A small-molecule ligand and the protein it binds are described below.
Small molecule (SMILES): O=P(O)(O)OC[C@H]1O[C@](O)(CO)[C@@H](O)[C@@H]1O

Binding-site contacts:
Ligand atom O3 contacts residue GLY123 of chain 3.A at 3.6 Å (h-bond).
Ligand atom C5 contacts residue LYS275 of chain 3.A at 3.8 Å.
Ligand atom C1 contacts residue GLU281 of chain 3.A at 3.5 Å.
Ligand atom O2P contacts residue ARG244 of chain 4.A at 2.7 Å (salt-bridge).
Ligand atom O3 contacts residue SER248 of chain 3.A at 3.8 Å.
Ligand atom P contacts residue TYR245 of chain 3.A at 3.9 Å.
Ligand atom P contacts residue ASN213 of chain 3.A at 3.6 Å.
Ligand atom O2 contacts residue GLY123 of chain 3.A at 3.7 Å.
Ligand atom P contacts residue TYR265 of chain 3.A at 3.7 Å.
Ligand atom O4 contacts residue MET249 of chain 3.A at 3.2 Å (h-bond).
Ligand atom C6 contacts residue TYR245 of chain 3.A at 3.5 Å (hydrophobic).
Ligand atom O1P contacts residue TYR216 of chain 3.A at 2.6 Å (h-bond).
Ligand atom C4 contacts residue GLY247 of chain 3.A at 3.3 Å.
Ligand atom O3P contacts residue TYR245 of chain 3.A at 2.6 Å (h-bond).
Ligand atom P contacts residue TYR216 of chain 3.A at 3.8 Å.
Ligand atom O3 contacts residue MET249 of chain 3.A at 2.9 Å (h-bond).
Ligand atom O2 contacts residue SER124 of chain 3.A at 3.9 Å.
Ligand atom O3P contacts residue ASN213 of chain 3.A at 2.8 Å (h-bond).
Ligand atom C6 contacts residue GLY247 of chain 3.A at 3.5 Å.
Ligand atom C3 contacts residue ASP122 of chain 3.A at 3.6 Å.
Ligand atom O2P contacts residue ASN213 of chain 3.A at 3.8 Å.
Ligand atom O1 contacts residue ARG277 of chain 3.A at 3.6 Å.
Ligand atom O3 contacts residue ASP122 of chain 3.A at 2.7 Å (salt-bridge).
Ligand atom O2 contacts residue PO41 of chain 3.C at 2.6 Å (h-bond).
Ligand atom O1 contacts residue LYS275 of chain 3.A at 3.2 Å.
Ligand atom O1P contacts residue TYR265 of chain 3.A at 2.5 Å (h-bond).
Ligand atom C1 contacts residue ARG277 of chain 3.A at 3.7 Å.
Ligand atom O3P contacts residue TYR265 of chain 3.A at 3.8 Å.
Ligand atom C5 contacts residue GLY247 of chain 3.A at 3.9 Å.
Ligand atom C3 contacts residue MET249 of chain 3.A at 3.6 Å (hydrophobic).
Ligand atom O3P contacts residue ARG244 of chain 4.A at 3.5 Å (salt-bridge).
Ligand atom C4 contacts residue MET249 of chain 3.A at 3.5 Å (hydrophobic).
Ligand atom O6 contacts residue LYS275 of chain 3.A at 3.0 Å (salt-bridge).
Ligand atom C2 contacts residue PO41 of chain 3.C at 3.5 Å.
Ligand atom O1 contacts residue PO41 of chain 3.C at 2.5 Å (h-bond).
Ligand atom O6 contacts residue TYR265 of chain 3.A at 3.5 Å.
Ligand atom C6 contacts residue LYS275 of chain 3.A at 3.9 Å.
Ligand atom P contacts residue ARG244 of chain 4.A at 3.8 Å.
Ligand atom O5 contacts residue LYS275 of chain 3.A at 2.9 Å (salt-bridge).
Ligand atom C1 contacts residue PO41 of chain 3.C at 3.1 Å.

Sequence of chain 3.A:
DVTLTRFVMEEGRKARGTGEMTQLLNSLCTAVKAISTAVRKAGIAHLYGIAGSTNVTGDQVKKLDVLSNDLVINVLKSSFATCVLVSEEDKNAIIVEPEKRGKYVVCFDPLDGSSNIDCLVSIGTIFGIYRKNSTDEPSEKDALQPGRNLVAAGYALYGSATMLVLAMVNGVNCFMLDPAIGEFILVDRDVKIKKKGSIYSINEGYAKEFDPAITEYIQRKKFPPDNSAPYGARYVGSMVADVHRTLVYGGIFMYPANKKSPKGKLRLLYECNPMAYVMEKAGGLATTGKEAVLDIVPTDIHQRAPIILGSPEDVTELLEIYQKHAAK

Sequence of chain 4.A:
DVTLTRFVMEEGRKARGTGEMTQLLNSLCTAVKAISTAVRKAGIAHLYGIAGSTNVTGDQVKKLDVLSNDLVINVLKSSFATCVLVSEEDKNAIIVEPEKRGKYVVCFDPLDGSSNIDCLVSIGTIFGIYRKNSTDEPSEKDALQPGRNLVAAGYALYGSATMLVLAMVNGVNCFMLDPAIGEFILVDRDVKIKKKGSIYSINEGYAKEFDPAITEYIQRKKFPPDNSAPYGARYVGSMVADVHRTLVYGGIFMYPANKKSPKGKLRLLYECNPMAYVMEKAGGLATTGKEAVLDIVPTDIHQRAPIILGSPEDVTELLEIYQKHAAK